Sequence of chain 1.A:
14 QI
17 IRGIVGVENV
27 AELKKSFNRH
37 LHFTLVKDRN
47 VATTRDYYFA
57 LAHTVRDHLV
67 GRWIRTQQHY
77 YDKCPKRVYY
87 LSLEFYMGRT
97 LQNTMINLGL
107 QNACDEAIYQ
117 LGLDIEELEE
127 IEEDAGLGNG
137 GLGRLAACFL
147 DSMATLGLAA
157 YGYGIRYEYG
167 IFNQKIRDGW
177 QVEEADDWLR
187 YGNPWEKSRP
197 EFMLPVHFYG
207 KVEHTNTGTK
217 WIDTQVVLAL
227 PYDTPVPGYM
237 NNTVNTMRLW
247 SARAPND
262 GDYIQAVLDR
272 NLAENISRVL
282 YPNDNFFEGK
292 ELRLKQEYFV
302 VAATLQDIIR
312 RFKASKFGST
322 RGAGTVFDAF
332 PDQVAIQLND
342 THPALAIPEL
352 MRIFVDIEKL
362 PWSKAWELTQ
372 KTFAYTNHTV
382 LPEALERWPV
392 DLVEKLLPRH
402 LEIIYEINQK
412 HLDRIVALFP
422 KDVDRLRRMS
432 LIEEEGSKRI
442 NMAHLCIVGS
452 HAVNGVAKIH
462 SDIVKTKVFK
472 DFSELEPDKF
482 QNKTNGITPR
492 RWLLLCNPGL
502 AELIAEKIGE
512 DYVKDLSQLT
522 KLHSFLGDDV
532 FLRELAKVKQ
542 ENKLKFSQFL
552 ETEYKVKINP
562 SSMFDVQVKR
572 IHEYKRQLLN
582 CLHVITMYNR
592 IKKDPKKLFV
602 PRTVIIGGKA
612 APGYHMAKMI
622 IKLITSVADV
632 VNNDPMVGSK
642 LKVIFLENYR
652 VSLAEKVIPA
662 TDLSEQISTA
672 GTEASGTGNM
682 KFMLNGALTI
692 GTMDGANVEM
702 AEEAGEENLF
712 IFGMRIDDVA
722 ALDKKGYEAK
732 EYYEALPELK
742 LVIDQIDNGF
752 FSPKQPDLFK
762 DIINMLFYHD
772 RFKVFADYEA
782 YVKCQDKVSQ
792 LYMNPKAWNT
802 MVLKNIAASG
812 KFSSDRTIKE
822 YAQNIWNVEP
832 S

A small-molecule ligand and the protein it binds are described below.
Small molecule (SMILES): Cc1cc(C)c(NC(=O)Nc2cc3ccccc3cc2C(=O)N[C@H](C(=O)O)[C@@H](C)OC(C)(C)C)c(C)c1

Sequence of chain 1.B:
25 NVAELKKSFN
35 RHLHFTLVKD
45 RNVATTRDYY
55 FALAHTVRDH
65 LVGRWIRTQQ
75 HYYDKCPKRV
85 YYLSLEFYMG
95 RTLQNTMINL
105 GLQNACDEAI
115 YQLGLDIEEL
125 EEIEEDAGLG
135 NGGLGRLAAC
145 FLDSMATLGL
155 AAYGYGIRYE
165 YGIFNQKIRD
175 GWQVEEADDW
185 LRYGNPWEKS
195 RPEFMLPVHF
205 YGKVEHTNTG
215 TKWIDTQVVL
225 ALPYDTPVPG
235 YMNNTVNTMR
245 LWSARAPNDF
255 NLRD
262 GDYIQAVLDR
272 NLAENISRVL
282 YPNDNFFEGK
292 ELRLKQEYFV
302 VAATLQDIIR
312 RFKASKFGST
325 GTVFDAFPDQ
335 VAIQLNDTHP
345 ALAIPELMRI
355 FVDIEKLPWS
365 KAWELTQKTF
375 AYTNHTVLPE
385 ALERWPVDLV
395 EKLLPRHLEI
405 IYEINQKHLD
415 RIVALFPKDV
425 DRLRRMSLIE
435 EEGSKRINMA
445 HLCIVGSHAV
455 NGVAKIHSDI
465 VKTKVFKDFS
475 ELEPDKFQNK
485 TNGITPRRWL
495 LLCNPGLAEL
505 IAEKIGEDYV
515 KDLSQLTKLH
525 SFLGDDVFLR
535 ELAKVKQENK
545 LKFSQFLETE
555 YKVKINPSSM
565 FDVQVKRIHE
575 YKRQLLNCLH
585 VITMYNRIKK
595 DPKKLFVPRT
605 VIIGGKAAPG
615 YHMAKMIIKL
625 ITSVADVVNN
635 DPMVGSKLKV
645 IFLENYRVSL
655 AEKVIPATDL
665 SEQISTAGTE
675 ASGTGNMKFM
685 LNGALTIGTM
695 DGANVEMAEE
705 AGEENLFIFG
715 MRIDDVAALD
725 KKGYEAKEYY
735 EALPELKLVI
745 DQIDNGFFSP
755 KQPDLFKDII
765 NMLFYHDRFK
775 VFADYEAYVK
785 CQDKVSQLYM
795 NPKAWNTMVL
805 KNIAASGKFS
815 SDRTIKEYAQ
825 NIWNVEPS

Binding-site contacts:
Ligand atom O contacts residue GLN73 of chain 1.A at 3.7 Å.
Ligand atom C5 contacts residue PHE198 of chain 1.A at 3.9 Å (hydrophobic).
Ligand atom C30 contacts residue TRP69 of chain 1.A at 3.9 Å (hydrophobic).
Ligand atom C10 contacts residue GLN73 of chain 1.A at 3.7 Å.
Ligand atom C30 contacts residue GLN73 of chain 1.A at 3.6 Å.
Ligand atom C27 contacts residue ARG195 of chain 1.A at 3.7 Å.
Ligand atom C8 contacts residue GLN73 of chain 1.A at 3.6 Å.
Ligand atom C1 contacts residue PHE198 of chain 1.A at 3.5 Å (hydrophobic).
Ligand atom C29 contacts residue THR242 of chain 1.A at 3.6 Å.
Ligand atom C19 contacts residue GLN73 of chain 1.A at 3.6 Å.
Ligand atom C29 contacts residue GLN73 of chain 1.A at 3.7 Å.
Ligand atom C26 contacts residue LYS43 of chain 1.B at 3.8 Å.
Ligand atom O22 contacts residue LYS43 of chain 1.B at 3.6 Å.
Ligand atom C19 contacts residue VAL47 of chain 1.B at 3.9 Å (hydrophobic).
Ligand atom C15 contacts residue GLN74 of chain 1.A at 3.6 Å.
Ligand atom OXT contacts residue ARG312 of chain 1.A at 2.9 Å (salt-bridge).
Ligand atom C contacts residue ARG312 of chain 1.A at 3.6 Å.
Ligand atom O22 contacts residue VAL47 of chain 1.B at 3.4 Å.
Ligand atom C29 contacts residue ARG244 of chain 1.A at 3.9 Å.
Ligand atom C6 contacts residue ALA315 of chain 1.A at 3.3 Å (hydrophobic).
Ligand atom C30 contacts residue ARG195 of chain 1.A at 3.7 Å.
Ligand atom O9 contacts residue GLN73 of chain 1.A at 2.7 Å (h-bond).
Ligand atom C7 contacts residue ARG312 of chain 1.A at 3.9 Å.
Ligand atom C24 contacts residue VAL42 of chain 1.B at 3.8 Å (hydrophobic).
Ligand atom N23 contacts residue VAL42 of chain 1.B at 3.0 Å (h-bond).
Ligand atom C28 contacts residue GLN73 of chain 1.A at 3.6 Å.
Ligand atom C16 contacts residue GLN74 of chain 1.A at 3.9 Å.
Ligand atom C31 contacts residue ARG195 of chain 1.A at 3.4 Å.
Ligand atom C24 contacts residue ARG195 of chain 1.A at 3.5 Å.
Ligand atom C12 contacts residue VAL47 of chain 1.B at 3.9 Å (hydrophobic).
Ligand atom C32 contacts residue TRP69 of chain 1.A at 3.8 Å (hydrophobic).
Ligand atom C25 contacts residue ARG195 of chain 1.A at 3.7 Å.
Ligand atom O contacts residue ARG312 of chain 1.A at 3.0 Å (salt-bridge).
Ligand atom C28 contacts residue ASP229 of chain 1.A at 3.8 Å.
Ligand atom C32 contacts residue GLN73 of chain 1.A at 3.8 Å.
Ligand atom C29 contacts residue ASP229 of chain 1.A at 3.3 Å.
Ligand atom O22 contacts residue ASP44 of chain 1.B at 2.9 Å (salt-bridge).
Ligand atom C31 contacts residue GLN73 of chain 1.A at 3.7 Å.
Ligand atom N20 contacts residue GLN73 of chain 1.A at 3.8 Å.
Ligand atom C21 contacts residue VAL47 of chain 1.B at 3.8 Å (hydrophobic).